This small molecule binds to this protein.
Small molecule (SMILES): Nc1ncnc2c1ncn2[C@H]1C[C@H](O)[C@@H](CO[P](=O)(O)N[P](=O)(O)OP(=O)(O)O)O1

Sequence of chain 1.A:
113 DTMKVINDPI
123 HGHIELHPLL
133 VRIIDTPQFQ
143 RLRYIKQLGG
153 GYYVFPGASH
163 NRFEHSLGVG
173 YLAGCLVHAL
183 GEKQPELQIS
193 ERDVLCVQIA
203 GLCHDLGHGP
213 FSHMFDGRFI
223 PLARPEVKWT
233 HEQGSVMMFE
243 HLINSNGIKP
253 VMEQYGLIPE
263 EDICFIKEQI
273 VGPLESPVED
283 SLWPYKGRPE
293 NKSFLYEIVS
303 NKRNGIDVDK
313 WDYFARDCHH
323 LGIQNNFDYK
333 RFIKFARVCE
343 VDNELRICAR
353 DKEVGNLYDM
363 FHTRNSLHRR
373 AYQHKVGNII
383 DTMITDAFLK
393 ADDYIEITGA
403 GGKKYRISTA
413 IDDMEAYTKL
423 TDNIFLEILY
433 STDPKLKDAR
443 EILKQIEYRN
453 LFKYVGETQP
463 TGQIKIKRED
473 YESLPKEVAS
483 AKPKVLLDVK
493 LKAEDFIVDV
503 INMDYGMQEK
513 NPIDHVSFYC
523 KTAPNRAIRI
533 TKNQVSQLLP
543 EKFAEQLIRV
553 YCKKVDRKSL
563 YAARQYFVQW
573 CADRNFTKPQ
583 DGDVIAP

Binding-site contacts:
Ligand atom O1A contacts residue HIS167 of chain 1.A at 3.3 Å (h-bond).
Ligand atom O1G contacts residue TYR315 of chain 1.A at 3.3 Å (h-bond).
Ligand atom O3' contacts residue ASP319 of chain 1.A at 2.6 Å (salt-bridge).
Ligand atom O5' contacts residue HIS215 of chain 1.A at 3.3 Å (h-bond).
Ligand atom O1B contacts residue MG1 of chain 1.G at 3.6 Å.
Ligand atom N9 contacts residue HIS215 of chain 1.A at 3.5 Å.
Ligand atom O1A contacts residue FE1 of chain 1.F at 1.9 Å.
Ligand atom O3B contacts residue MG1 of chain 1.H at 2.5 Å.
Ligand atom PA contacts residue MG1 of chain 1.G at 3.5 Å.
Ligand atom O2A contacts residue HIS233 of chain 1.A at 3.5 Å (h-bond).
Ligand atom PG contacts residue MG1 of chain 1.H at 3.5 Å.
Ligand atom O2G contacts residue MG1 of chain 1.H at 3.6 Å.
Ligand atom C3' contacts residue TYR315 of chain 1.A at 3.6 Å (hydrophobic).
Ligand atom PA contacts residue FE1 of chain 1.F at 3.4 Å.
Ligand atom O3G contacts residue MG1 of chain 1.H at 3.8 Å.
Ligand atom O3G contacts residue TYR315 of chain 1.A at 3.5 Å (h-bond).
Ligand atom O1A contacts residue ASP207 of chain 1.A at 2.8 Å (salt-bridge).
Ligand atom O1G contacts residue ARG366 of chain 1.A at 3.7 Å.
Ligand atom O2A contacts residue ASP207 of chain 1.A at 3.4 Å (salt-bridge).
Ligand atom O2G contacts residue ARG366 of chain 1.A at 3.7 Å.
Ligand atom N1 contacts residue TYR374 of chain 1.A at 3.4 Å (h-bond).
Ligand atom N7 contacts residue HIS215 of chain 1.A at 3.7 Å.
Ligand atom C4' contacts residue GLN149 of chain 1.A at 3.5 Å.
Ligand atom O4' contacts residue HIS215 of chain 1.A at 3.3 Å.
Ligand atom N3A contacts residue ASP311 of chain 1.A at 2.9 Å (salt-bridge).
Ligand atom PB contacts residue MG1 of chain 1.H at 3.6 Å.
Ligand atom O1A contacts residue ASP311 of chain 1.A at 3.1 Å (salt-bridge).
Ligand atom O2A contacts residue MG1 of chain 1.G at 2.5 Å.
Ligand atom O5' contacts residue ARG164 of chain 1.A at 3.6 Å (salt-bridge).
Ligand atom O1B contacts residue MG1 of chain 1.H at 3.5 Å.
Ligand atom O3' contacts residue TYR315 of chain 1.A at 3.7 Å.
Ligand atom O1A contacts residue ARG164 of chain 1.A at 3.4 Å (salt-bridge).
Ligand atom O3G contacts residue LYS312 of chain 1.A at 2.7 Å (salt-bridge).
Ligand atom O1A contacts residue MG1 of chain 1.G at 3.6 Å.
Ligand atom O2A contacts residue HIS210 of chain 1.A at 3.7 Å.
Ligand atom O3' contacts residue GLN149 of chain 1.A at 3.2 Å (h-bond).
Ligand atom C8 contacts residue HIS215 of chain 1.A at 3.4 Å.
Ligand atom N6 contacts residue GLN375 of chain 1.A at 3.3 Å (h-bond).
Ligand atom C3' contacts residue ASP319 of chain 1.A at 3.7 Å.
Ligand atom C2' contacts residue TYR374 of chain 1.A at 3.7 Å (hydrophobic).